Sequence of chain 1.B:
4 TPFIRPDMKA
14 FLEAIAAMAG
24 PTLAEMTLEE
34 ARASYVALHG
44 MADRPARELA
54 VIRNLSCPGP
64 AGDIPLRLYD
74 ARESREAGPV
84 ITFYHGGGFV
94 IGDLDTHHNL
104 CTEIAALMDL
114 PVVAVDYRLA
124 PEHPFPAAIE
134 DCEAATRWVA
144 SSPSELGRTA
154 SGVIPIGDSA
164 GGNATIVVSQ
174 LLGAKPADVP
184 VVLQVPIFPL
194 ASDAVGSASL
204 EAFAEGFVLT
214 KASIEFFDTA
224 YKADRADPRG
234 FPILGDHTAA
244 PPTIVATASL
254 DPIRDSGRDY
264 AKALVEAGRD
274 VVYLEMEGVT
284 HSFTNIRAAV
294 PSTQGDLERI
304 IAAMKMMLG

Binding-site contacts:
Ligand atom C6 contacts residue ALA292 of chain 1.B at 4.3 Å (hydrophobic).
Ligand atom C6 contacts residue PHE14 of chain 1.B at 3.9 Å (hydrophobic).
Ligand atom C5 contacts residue MET44 of chain 1.B at 3.7 Å (hydrophobic).
Ligand atom OH contacts residue LEU41 of chain 1.B at 4.4 Å.
Ligand atom C4 contacts residue NPO1 of chain 1.SA at 4.3 Å.
Ligand atom N1 contacts residue ALA292 of chain 1.B at 3.8 Å.
Ligand atom C6 contacts residue MET44 of chain 1.B at 3.7 Å (hydrophobic).
Ligand atom C1 contacts residue NPO1 of chain 1.SA at 3.6 Å.
Ligand atom C4 contacts residue PHE14 of chain 1.B at 4.0 Å (hydrophobic).
Ligand atom C1 contacts residue PHE14 of chain 1.B at 3.7 Å (hydrophobic).
Ligand atom C5 contacts residue ALA45 of chain 1.B at 4.4 Å (hydrophobic).
Ligand atom O2 contacts residue PHE14 of chain 1.B at 3.4 Å.
Ligand atom O3 contacts residue NPO1 of chain 1.SA at 3.4 Å.
Ligand atom C2 contacts residue ALA17 of chain 1.B at 4.3 Å (hydrophobic).
Ligand atom C1 contacts residue ALA292 of chain 1.B at 4.3 Å (hydrophobic).
Ligand atom C6 contacts residue ALA45 of chain 1.B at 4.3 Å (hydrophobic).
Ligand atom N1 contacts residue NPO1 of chain 1.SA at 3.4 Å.
Ligand atom O2 contacts residue NPO1 of chain 1.SA at 3.9 Å.
Ligand atom C2 contacts residue NPO1 of chain 1.SA at 3.4 Å.
Ligand atom C6 contacts residue NPO1 of chain 1.SA at 4.4 Å.
Ligand atom C2 contacts residue PHE14 of chain 1.B at 3.7 Å (hydrophobic).
Ligand atom N1 contacts residue PHE14 of chain 1.B at 3.9 Å.
Ligand atom C5 contacts residue PHE14 of chain 1.B at 4.0 Å (hydrophobic).
Ligand atom O3 contacts residue ALA292 of chain 1.B at 3.8 Å.
Ligand atom O2 contacts residue ALA292 of chain 1.B at 4.2 Å.
Ligand atom C3 contacts residue NPO1 of chain 1.SA at 3.7 Å.
Ligand atom C3 contacts residue PHE14 of chain 1.B at 3.9 Å (hydrophobic).

This small molecule binds to this protein.
Small molecule (SMILES): O=[N+]([O-])c1ccc(O)cc1